Sequence of chain 1.F:
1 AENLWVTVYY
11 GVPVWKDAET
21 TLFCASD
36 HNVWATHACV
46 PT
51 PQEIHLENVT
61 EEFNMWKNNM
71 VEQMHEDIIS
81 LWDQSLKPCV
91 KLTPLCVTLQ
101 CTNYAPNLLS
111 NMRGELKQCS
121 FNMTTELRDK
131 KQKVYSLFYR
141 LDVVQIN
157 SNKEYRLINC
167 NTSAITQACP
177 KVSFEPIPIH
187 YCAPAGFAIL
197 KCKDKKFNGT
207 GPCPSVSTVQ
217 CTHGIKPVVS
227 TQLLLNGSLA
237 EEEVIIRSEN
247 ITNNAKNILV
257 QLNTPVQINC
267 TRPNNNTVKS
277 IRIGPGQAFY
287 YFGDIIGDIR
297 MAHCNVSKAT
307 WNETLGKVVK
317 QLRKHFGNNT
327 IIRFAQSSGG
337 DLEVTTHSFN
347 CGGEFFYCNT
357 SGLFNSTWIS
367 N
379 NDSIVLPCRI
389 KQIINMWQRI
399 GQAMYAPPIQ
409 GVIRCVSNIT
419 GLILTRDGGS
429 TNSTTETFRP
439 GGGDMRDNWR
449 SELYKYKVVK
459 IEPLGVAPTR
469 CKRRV

Binding-site contacts:
Ligand atom O7 contacts residue ASN167 of chain 1.B at 3.3 Å (h-bond).
Ligand atom C1 contacts residue ARG162 of chain 1.B at 3.5 Å.
Ligand atom C6 contacts residue ARG162 of chain 1.B at 3.5 Å.
Ligand atom C6 contacts residue VAL144 of chain 1.B at 4.1 Å (hydrophobic).
Ligand atom C1 contacts residue ASN167 of chain 1.B at 1.4 Å.
Ligand atom N2 contacts residue ASN167 of chain 1.B at 2.7 Å (h-bond).
Ligand atom C5 contacts residue ASN167 of chain 1.B at 3.8 Å.
Ligand atom C2 contacts residue ASN167 of chain 1.B at 2.4 Å.
Ligand atom C8 contacts residue ASN167 of chain 1.B at 4.2 Å.
Ligand atom C4 contacts residue ASN167 of chain 1.B at 4.2 Å.
Ligand atom O5 contacts residue ARG162 of chain 1.B at 2.6 Å (salt-bridge).
Ligand atom C8 contacts residue ARG278 of chain 1.F at 3.8 Å.
Ligand atom O7 contacts residue ARG278 of chain 1.F at 4.4 Å.
Ligand atom C7 contacts residue ASN167 of chain 1.B at 3.2 Å.
Ligand atom C5 contacts residue ARG162 of chain 1.B at 3.6 Å.
Ligand atom O6 contacts residue VAL144 of chain 1.B at 4.3 Å.
Ligand atom C3 contacts residue ASN167 of chain 1.B at 3.7 Å.
Ligand atom O5 contacts residue ASN167 of chain 1.B at 2.5 Å (h-bond).

This small molecule binds to this protein.
Small molecule (SMILES): CC(=O)N[C@@H]1[C@@H](O)[C@H](O)[C@@H](CO)O[C@H]1O

Sequence of chain 1.B:
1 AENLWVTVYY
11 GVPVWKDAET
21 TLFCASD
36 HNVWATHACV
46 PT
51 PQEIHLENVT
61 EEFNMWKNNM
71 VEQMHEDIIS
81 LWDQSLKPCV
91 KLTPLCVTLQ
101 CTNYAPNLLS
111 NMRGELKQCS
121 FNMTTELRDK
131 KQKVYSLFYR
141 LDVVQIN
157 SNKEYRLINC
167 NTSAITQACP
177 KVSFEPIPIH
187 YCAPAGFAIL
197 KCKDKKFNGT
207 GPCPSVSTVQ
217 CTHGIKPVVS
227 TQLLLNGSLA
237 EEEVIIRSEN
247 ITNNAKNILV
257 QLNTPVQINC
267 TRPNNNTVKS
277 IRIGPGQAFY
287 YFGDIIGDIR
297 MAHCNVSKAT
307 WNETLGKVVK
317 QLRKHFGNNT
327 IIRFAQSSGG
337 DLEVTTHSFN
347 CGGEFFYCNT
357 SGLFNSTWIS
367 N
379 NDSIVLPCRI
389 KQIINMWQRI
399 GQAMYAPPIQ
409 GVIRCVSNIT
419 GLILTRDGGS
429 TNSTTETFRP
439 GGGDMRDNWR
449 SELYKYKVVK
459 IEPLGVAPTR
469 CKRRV